Sequence of chain 2.A:
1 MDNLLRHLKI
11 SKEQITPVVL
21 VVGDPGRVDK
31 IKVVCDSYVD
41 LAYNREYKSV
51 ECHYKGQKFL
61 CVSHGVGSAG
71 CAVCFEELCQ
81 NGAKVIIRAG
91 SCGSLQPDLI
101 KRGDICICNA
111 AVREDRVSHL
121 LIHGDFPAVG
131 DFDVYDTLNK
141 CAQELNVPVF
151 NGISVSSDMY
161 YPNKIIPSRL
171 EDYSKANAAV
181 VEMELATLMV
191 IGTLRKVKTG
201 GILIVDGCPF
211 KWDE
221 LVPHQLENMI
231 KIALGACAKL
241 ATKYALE

The protein below binds the small molecule below.
Small molecule (SMILES): O=c1[nH]cnc2c1ncn2[C@@H]1O[C@H](CO)[C@@H](O)[C@H]1O

Sequence of chain 4.A:
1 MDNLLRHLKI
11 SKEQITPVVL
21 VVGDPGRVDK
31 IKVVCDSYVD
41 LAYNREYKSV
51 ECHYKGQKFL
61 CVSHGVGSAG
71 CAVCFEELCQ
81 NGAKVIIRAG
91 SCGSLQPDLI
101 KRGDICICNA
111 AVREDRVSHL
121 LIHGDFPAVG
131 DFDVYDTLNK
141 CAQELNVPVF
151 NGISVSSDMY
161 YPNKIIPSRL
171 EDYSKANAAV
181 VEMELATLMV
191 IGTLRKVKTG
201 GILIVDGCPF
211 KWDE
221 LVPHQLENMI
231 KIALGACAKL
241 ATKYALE

Binding-site contacts:
Ligand atom N7 contacts residue GLY93 of chain 4.A at 3.5 Å (h-bond).
Ligand atom N3 contacts residue TYR160 of chain 4.A at 3.9 Å.
Ligand atom C1' contacts residue SER91 of chain 4.A at 3.2 Å.
Ligand atom O6 contacts residue PRO209 of chain 4.A at 3.9 Å.
Ligand atom O2' contacts residue MET183 of chain 4.A at 3.3 Å (h-bond).
Ligand atom C3' contacts residue MET183 of chain 4.A at 3.5 Å (hydrophobic).
Ligand atom O5' contacts residue ARG45 of chain 2.A at 3.6 Å.
Ligand atom N9 contacts residue SER91 of chain 4.A at 3.9 Å.
Ligand atom C5 contacts residue VAL181 of chain 4.A at 3.9 Å (hydrophobic).
Ligand atom C8 contacts residue ASP206 of chain 4.A at 3.1 Å.
Ligand atom O6 contacts residue VAL181 of chain 4.A at 3.8 Å.
Ligand atom O4' contacts residue SER91 of chain 4.A at 2.9 Å (h-bond).
Ligand atom C5 contacts residue GLY93 of chain 4.A at 3.8 Å.
Ligand atom O6 contacts residue TRP212 of chain 4.A at 3.3 Å.
Ligand atom C2' contacts residue MET183 of chain 4.A at 3.7 Å (hydrophobic).
Ligand atom O3' contacts residue VAL66 of chain 4.A at 3.8 Å.
Ligand atom O3' contacts residue MET183 of chain 4.A at 4.0 Å.
Ligand atom C6 contacts residue TRP212 of chain 4.A at 4.0 Å (hydrophobic).
Ligand atom C5' contacts residue HIS7 of chain 2.A at 3.5 Å.
Ligand atom N7 contacts residue ASP206 of chain 4.A at 3.8 Å.
Ligand atom N3 contacts residue GLU182 of chain 4.A at 3.8 Å.
Ligand atom C8 contacts residue SER91 of chain 4.A at 3.6 Å.
Ligand atom O3' contacts residue GLU184 of chain 4.A at 3.0 Å (salt-bridge).
Ligand atom C8 contacts residue CYS92 of chain 4.A at 3.7 Å (hydrophobic).
Ligand atom C6 contacts residue VAL181 of chain 4.A at 3.8 Å (hydrophobic).
Ligand atom N7 contacts residue CYS92 of chain 4.A at 3.6 Å.
Ligand atom C2 contacts residue MET183 of chain 4.A at 3.8 Å (hydrophobic).
Ligand atom C2 contacts residue TYR160 of chain 4.A at 3.7 Å (hydrophobic).
Ligand atom N1 contacts residue TYR160 of chain 4.A at 3.9 Å.
Ligand atom N3 contacts residue MET183 of chain 4.A at 3.5 Å.
Ligand atom O5' contacts residue HIS7 of chain 2.A at 2.8 Å (h-bond).
Ligand atom N1 contacts residue VAL181 of chain 4.A at 3.8 Å.
Ligand atom C5' contacts residue TYR160 of chain 4.A at 3.8 Å (hydrophobic).
Ligand atom C8 contacts residue GLY93 of chain 4.A at 4.0 Å.
Ligand atom N3 contacts residue VAL181 of chain 4.A at 4.0 Å.
Ligand atom C4' contacts residue ARG45 of chain 2.A at 3.9 Å.
Ligand atom O2' contacts residue GLU184 of chain 4.A at 2.9 Å (salt-bridge).
Ligand atom C4 contacts residue VAL181 of chain 4.A at 3.9 Å (hydrophobic).
Ligand atom C6 contacts residue TYR160 of chain 4.A at 4.0 Å (hydrophobic).
Ligand atom O2' contacts residue GLU182 of chain 4.A at 3.9 Å.